Binding-site contacts:
Ligand atom O2A contacts residue CYS11 of chain 1.L at 3.2 Å (h-bond).
Ligand atom N1 contacts residue TYR221 of chain 1.L at 3.2 Å.
Ligand atom O4' contacts residue SER137 of chain 1.L at 3.3 Å.
Ligand atom C2' contacts residue ASP176 of chain 1.L at 3.4 Å.
Ligand atom N9 contacts residue CYS11 of chain 1.L at 3.4 Å.
Ligand atom O2G contacts residue MG1 of chain 1.PA at 2.5 Å.
Ligand atom O3G contacts residue GLY97 of chain 1.L at 3.0 Å.
Ligand atom O1A contacts residue CYS11 of chain 1.L at 2.7 Å (h-bond).
Ligand atom O3' contacts residue GLU180 of chain 1.L at 2.6 Å (salt-bridge).
Ligand atom O1B contacts residue GLY143 of chain 1.L at 2.6 Å (h-bond).
Ligand atom O2B contacts residue GLY9 of chain 1.L at 3.4 Å.
Ligand atom C4' contacts residue SER137 of chain 1.L at 3.1 Å.
Ligand atom O1G contacts residue GLY97 of chain 1.L at 3.3 Å (h-bond).
Ligand atom N1 contacts residue ASN225 of chain 1.L at 3.0 Å (h-bond).
Ligand atom O6 contacts residue GLN14 of chain 1.L at 3.3 Å (h-bond).
Ligand atom O2B contacts residue MG1 of chain 1.PA at 2.4 Å.
Ligand atom O3G contacts residue ASN98 of chain 1.L at 1.8 Å (h-bond).
Ligand atom O6 contacts residue ASN225 of chain 1.L at 3.5 Å (h-bond).
Ligand atom O1B contacts residue THR142 of chain 1.L at 2.4 Å (h-bond).
Ligand atom O1G contacts residue THR142 of chain 1.L at 3.0 Å.
Ligand atom C3' contacts residue GLU180 of chain 1.L at 3.3 Å.
Ligand atom C8 contacts residue CYS11 of chain 1.L at 3.4 Å (hydrophobic).
Ligand atom C4 contacts residue CYS11 of chain 1.L at 3.5 Å (hydrophobic).
Ligand atom N7 contacts residue CYS11 of chain 1.L at 3.4 Å.
Ligand atom O1B contacts residue GLY9 of chain 1.L at 2.6 Å.
Ligand atom N2 contacts residue ASN203 of chain 1.L at 2.4 Å (h-bond).
Ligand atom PB contacts residue GLN10 of chain 1.L at 3.4 Å.
Ligand atom C2 contacts residue ASN203 of chain 1.L at 3.4 Å.
Ligand atom N2 contacts residue ASN225 of chain 1.L at 3.0 Å (h-bond).
Ligand atom PB contacts residue GLY9 of chain 1.L at 3.4 Å.
Ligand atom O3G contacts residue GLY141 of chain 1.L at 3.5 Å.
Ligand atom O2A contacts residue GLN10 of chain 1.L at 2.8 Å.
Ligand atom O1G contacts residue ALA96 of chain 1.L at 2.9 Å.
Ligand atom N3 contacts residue ASN203 of chain 1.L at 3.1 Å (h-bond).
Ligand atom PG contacts residue ASN98 of chain 1.L at 3.1 Å.
Ligand atom O2B contacts residue GLN10 of chain 1.L at 2.5 Å (h-bond).
Ligand atom PB contacts residue THR142 of chain 1.L at 3.1 Å.
Ligand atom O1A contacts residue GLN10 of chain 1.L at 3.0 Å (h-bond).
Ligand atom O3B contacts residue THR142 of chain 1.L at 2.9 Å (h-bond).
Ligand atom O2' contacts residue ASP176 of chain 1.L at 3.0 Å (salt-bridge).

This small molecule binds to this protein.
Small molecule (SMILES): Nc1nc2c(ncn2[C@@H]2O[C@H](CO[P](=O)(O)C[P](=O)(O)OP(=O)(O)O)[C@@H](O)[C@H]2O)c(=O)[nH]1

Sequence of chain 1.L:
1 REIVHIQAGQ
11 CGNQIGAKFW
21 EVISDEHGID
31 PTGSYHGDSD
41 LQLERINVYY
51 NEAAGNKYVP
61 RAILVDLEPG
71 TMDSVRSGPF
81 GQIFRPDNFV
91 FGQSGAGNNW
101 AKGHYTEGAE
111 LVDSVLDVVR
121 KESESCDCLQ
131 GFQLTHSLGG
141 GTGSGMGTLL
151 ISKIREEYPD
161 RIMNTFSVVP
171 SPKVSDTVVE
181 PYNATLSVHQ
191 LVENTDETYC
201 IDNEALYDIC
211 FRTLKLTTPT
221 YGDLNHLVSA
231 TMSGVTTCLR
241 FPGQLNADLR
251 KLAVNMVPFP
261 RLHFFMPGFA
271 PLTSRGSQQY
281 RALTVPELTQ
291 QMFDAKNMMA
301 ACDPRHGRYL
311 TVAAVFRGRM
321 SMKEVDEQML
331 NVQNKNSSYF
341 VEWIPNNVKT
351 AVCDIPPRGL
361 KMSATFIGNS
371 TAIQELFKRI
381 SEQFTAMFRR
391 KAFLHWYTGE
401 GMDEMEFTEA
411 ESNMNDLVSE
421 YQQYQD